Binding-site contacts:
Ligand atom C7 contacts residue GLN641 of chain 1.A at 4.4 Å.
Ligand atom N2 contacts residue GLN641 of chain 1.A at 4.4 Å.
Ligand atom O3 contacts residue ASN613 of chain 1.A at 4.0 Å.
Ligand atom N2 contacts residue ASN613 of chain 1.A at 3.3 Å (h-bond).
Ligand atom C3 contacts residue ASN613 of chain 1.A at 3.7 Å.
Ligand atom O6 contacts residue THR615 of chain 1.A at 4.0 Å.
Ligand atom O5 contacts residue THR615 of chain 1.A at 4.4 Å.
Ligand atom O7 contacts residue GLN641 of chain 1.A at 3.9 Å.
Ligand atom C4 contacts residue ASN613 of chain 1.A at 4.2 Å.
Ligand atom C5 contacts residue ASN613 of chain 1.A at 3.6 Å.
Ligand atom O5 contacts residue ASN613 of chain 1.A at 2.3 Å (h-bond).
Ligand atom C7 contacts residue ASN613 of chain 1.A at 4.2 Å.
Ligand atom C8 contacts residue ASN613 of chain 1.A at 4.3 Å.
Ligand atom C1 contacts residue ASN613 of chain 1.A at 1.4 Å.
Ligand atom C2 contacts residue ASN613 of chain 1.A at 2.5 Å.

Sequence of chain 1.A:
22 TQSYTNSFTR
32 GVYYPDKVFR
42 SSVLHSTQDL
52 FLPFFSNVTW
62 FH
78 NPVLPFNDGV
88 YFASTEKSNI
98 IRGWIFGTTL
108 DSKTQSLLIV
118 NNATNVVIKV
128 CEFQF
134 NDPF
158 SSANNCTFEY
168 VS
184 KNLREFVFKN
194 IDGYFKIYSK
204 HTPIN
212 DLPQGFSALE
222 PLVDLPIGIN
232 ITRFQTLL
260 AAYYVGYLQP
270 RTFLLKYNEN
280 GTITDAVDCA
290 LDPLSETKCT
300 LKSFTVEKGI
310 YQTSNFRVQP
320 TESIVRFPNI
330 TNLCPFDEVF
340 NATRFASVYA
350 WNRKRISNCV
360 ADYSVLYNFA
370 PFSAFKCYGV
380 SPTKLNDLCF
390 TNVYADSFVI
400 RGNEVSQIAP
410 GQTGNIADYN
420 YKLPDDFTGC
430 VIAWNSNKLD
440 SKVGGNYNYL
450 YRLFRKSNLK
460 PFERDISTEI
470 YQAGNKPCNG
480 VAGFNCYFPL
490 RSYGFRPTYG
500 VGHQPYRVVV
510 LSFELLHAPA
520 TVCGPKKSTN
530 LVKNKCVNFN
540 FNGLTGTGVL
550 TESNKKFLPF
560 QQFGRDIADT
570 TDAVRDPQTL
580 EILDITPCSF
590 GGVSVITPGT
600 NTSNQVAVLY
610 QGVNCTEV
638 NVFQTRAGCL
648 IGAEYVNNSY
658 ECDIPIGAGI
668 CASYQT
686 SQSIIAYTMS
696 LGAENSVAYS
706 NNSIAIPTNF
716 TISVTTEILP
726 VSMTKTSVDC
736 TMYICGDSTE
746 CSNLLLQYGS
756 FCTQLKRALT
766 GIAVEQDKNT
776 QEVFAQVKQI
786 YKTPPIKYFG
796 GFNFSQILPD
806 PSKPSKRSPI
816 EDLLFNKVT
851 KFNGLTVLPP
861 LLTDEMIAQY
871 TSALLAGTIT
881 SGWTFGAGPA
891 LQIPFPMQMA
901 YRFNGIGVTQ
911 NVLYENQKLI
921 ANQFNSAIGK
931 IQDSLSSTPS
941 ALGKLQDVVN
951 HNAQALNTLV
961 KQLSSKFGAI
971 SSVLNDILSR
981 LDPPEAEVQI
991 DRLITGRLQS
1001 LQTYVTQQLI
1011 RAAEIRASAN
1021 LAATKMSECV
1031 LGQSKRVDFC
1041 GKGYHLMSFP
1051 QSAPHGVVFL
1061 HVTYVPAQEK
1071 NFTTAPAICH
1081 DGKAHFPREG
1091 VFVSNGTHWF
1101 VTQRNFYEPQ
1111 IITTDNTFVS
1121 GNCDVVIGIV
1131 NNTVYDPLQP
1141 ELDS

The small molecule below binds the protein below.
Small molecule (SMILES): CC(=O)N[C@@H]1[C@@H](O)[C@H](O)[C@@H](CO)O[C@H]1O